Binding-site contacts:
Ligand atom C8 contacts residue ARG217 of chain 1.F at 3.6 Å.
Ligand atom C4 contacts residue ASN219 of chain 1.F at 4.2 Å.
Ligand atom C8 contacts residue ASN219 of chain 1.F at 4.5 Å.
Ligand atom O5 contacts residue ASN219 of chain 1.F at 2.3 Å (h-bond).
Ligand atom C5 contacts residue ASN219 of chain 1.F at 3.6 Å.
Ligand atom C3 contacts residue ASN219 of chain 1.F at 3.8 Å.
Ligand atom C2 contacts residue ARG217 of chain 1.F at 3.8 Å.
Ligand atom O6 contacts residue ARG217 of chain 1.F at 3.9 Å.
Ligand atom C3 contacts residue ARG217 of chain 1.F at 4.5 Å.
Ligand atom O5 contacts residue ARG217 of chain 1.F at 4.3 Å.
Ligand atom C1 contacts residue ASN219 of chain 1.F at 1.4 Å.
Ligand atom N2 contacts residue ARG217 of chain 1.F at 3.0 Å (salt-bridge).
Ligand atom C8 contacts residue VAL208 of chain 1.F at 4.1 Å (hydrophobic).
Ligand atom O6 contacts residue ASN219 of chain 1.F at 4.5 Å.
Ligand atom O7 contacts residue ARG217 of chain 1.F at 3.6 Å.
Ligand atom C2 contacts residue ASN219 of chain 1.F at 2.5 Å.
Ligand atom C1 contacts residue ARG217 of chain 1.F at 3.5 Å.
Ligand atom C7 contacts residue ASN219 of chain 1.F at 3.1 Å.
Ligand atom C5 contacts residue ARG217 of chain 1.F at 3.9 Å.
Ligand atom C6 contacts residue ARG217 of chain 1.F at 4.5 Å.
Ligand atom N2 contacts residue ASN219 of chain 1.F at 3.0 Å (h-bond).
Ligand atom O7 contacts residue ASN219 of chain 1.F at 2.8 Å (h-bond).
Ligand atom C7 contacts residue ARG217 of chain 1.F at 3.4 Å.

Sequence of chain 1.F:
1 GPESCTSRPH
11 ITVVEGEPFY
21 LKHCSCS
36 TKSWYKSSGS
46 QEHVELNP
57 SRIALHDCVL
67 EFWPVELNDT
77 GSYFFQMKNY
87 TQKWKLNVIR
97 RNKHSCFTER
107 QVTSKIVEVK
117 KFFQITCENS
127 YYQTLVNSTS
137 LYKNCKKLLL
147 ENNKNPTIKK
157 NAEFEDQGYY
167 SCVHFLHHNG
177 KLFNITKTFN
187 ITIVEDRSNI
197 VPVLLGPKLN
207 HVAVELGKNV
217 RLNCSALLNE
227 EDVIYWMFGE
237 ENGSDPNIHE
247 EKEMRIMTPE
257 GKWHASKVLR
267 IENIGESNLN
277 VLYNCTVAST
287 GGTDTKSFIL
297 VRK

The small molecule below binds the protein below.
Small molecule (SMILES): CC(=O)N[C@H]1[C@H](O[C@H]2[C@H](O)[C@@H](NC(C)=O)CO[C@@H]2CO)O[C@H](CO)[C@@H](O[C@@H]2O[C@H](CO[C@H]3O[C@H](CO)[C@@H](O)[C@H](O)[C@@H]3O)[C@@H](O)[C@H](O)[C@@H]2O)[C@@H]1O